Sequence of chain 1.B:
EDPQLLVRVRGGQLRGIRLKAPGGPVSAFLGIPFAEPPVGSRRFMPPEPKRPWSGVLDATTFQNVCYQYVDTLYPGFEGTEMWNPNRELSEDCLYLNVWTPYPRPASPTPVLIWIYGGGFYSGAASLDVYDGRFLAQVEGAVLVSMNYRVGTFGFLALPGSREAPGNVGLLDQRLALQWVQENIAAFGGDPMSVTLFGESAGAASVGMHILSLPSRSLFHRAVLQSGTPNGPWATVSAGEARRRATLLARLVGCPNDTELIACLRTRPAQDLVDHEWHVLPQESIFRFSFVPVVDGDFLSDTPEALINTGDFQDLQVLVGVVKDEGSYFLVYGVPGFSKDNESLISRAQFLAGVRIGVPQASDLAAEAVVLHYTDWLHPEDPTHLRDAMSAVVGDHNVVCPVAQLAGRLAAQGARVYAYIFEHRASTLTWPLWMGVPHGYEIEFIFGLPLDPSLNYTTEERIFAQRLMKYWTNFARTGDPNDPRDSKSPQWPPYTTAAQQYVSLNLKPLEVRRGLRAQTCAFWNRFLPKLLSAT

Binding-site contacts:
Ligand atom N2 contacts residue SER462 of chain 1.B at 3.5 Å (h-bond).
Ligand atom C7 contacts residue ASN464 of chain 1.B at 3.3 Å.
Ligand atom C4 contacts residue ASN464 of chain 1.B at 4.2 Å.
Ligand atom C1 contacts residue ASN464 of chain 1.B at 1.4 Å.
Ligand atom C5 contacts residue ASN464 of chain 1.B at 3.7 Å.
Ligand atom C3 contacts residue ASN464 of chain 1.B at 3.8 Å.
Ligand atom N2 contacts residue ASN464 of chain 1.B at 2.9 Å (h-bond).
Ligand atom C8 contacts residue LEU463 of chain 1.B at 4.4 Å (hydrophobic).
Ligand atom C2 contacts residue ASN464 of chain 1.B at 2.5 Å.
Ligand atom C8 contacts residue SER462 of chain 1.B at 3.5 Å.
Ligand atom O5 contacts residue ASN464 of chain 1.B at 2.4 Å (h-bond).
Ligand atom O7 contacts residue ASN464 of chain 1.B at 3.1 Å (h-bond).
Ligand atom C7 contacts residue SER462 of chain 1.B at 3.8 Å.

A small-molecule ligand and the protein it binds are described below.
Small molecule (SMILES): CC(=O)N[C@@H]1[C@@H](O)[C@H](O)[C@@H](CO)O[C@H]1O